Sequence of chain 1.B:
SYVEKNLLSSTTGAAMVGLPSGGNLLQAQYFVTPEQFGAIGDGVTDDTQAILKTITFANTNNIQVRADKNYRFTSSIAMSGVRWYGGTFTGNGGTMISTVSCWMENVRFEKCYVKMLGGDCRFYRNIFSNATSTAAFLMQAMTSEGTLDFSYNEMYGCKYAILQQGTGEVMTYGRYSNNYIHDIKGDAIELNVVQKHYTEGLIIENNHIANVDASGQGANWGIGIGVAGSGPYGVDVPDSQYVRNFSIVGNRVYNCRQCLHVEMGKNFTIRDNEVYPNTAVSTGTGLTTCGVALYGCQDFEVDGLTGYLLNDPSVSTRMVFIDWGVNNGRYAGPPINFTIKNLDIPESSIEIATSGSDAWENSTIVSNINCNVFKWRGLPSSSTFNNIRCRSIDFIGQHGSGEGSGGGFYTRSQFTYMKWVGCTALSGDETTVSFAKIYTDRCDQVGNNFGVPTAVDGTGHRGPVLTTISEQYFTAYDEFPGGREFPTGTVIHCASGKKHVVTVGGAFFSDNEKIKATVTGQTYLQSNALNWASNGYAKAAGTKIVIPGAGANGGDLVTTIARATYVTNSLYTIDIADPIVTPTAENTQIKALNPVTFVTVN

Binding-site contacts:
Ligand atom O3 contacts residue MET118 of chain 1.B at 3.5 Å (h-bond).
Ligand atom CAO contacts residue SER98 of chain 1.B at 3.2 Å.
Ligand atom C2 contacts residue BDP5 of chain 1.D at 2.2 Å.
Ligand atom O5 contacts residue BDP5 of chain 1.D at 2.6 Å (h-bond).
Ligand atom OAQ contacts residue SER98 of chain 1.B at 3.0 Å (h-bond).
Ligand atom O3 contacts residue BDP5 of chain 1.D at 4.0 Å.
Ligand atom C1 contacts residue BDP5 of chain 1.D at 1.4 Å.
Ligand atom C3 contacts residue BDP5 of chain 1.D at 2.8 Å.
Ligand atom C4 contacts residue BDP5 of chain 1.D at 3.6 Å.
Ligand atom C6 contacts residue BDP5 of chain 1.D at 4.2 Å.
Ligand atom OAP contacts residue SER98 of chain 1.B at 2.8 Å (h-bond).
Ligand atom C2 contacts residue LYS137 of chain 1.B at 3.8 Å.
Ligand atom O3 contacts residue LYS137 of chain 1.B at 3.3 Å (salt-bridge).
Ligand atom O2 contacts residue LYS137 of chain 1.B at 2.7 Å (salt-bridge).
Ligand atom C5 contacts residue BDP5 of chain 1.D at 3.3 Å.
Ligand atom O2 contacts residue BDP5 of chain 1.D at 2.5 Å (h-bond).
Ligand atom OAP contacts residue MET118 of chain 1.B at 4.0 Å.
Ligand atom C3 contacts residue LYS137 of chain 1.B at 3.9 Å.
Ligand atom C3 contacts residue TYR135 of chain 1.B at 4.4 Å (hydrophobic).
Ligand atom O3 contacts residue TYR135 of chain 1.B at 4.3 Å.

The protein below binds the small molecule below.
Small molecule (SMILES): C[C@@]1(C(=O)O)OC[C@H]2OC[C@H](O)[C@@H](O)[C@H]2O1